Binding-site contacts:
Ligand atom C6 contacts residue ASP228 of chain 1.D at 4.2 Å.
Ligand atom O7 contacts residue ASN313 of chain 1.D at 4.0 Å.
Ligand atom C1 contacts residue THR315 of chain 1.D at 4.3 Å.
Ligand atom C8 contacts residue VAL230 of chain 1.D at 4.4 Å (hydrophobic).
Ligand atom O5 contacts residue LEU316 of chain 1.D at 3.5 Å.
Ligand atom C8 contacts residue LEU319 of chain 1.D at 4.0 Å (hydrophobic).
Ligand atom O6 contacts residue ASP228 of chain 1.D at 3.1 Å (salt-bridge).
Ligand atom C7 contacts residue ASN313 of chain 1.D at 3.8 Å.
Ligand atom C1 contacts residue LEU316 of chain 1.D at 4.3 Å (hydrophobic).
Ligand atom C5 contacts residue ASN313 of chain 1.D at 3.5 Å.
Ligand atom O5 contacts residue ASN313 of chain 1.D at 2.2 Å (h-bond).
Ligand atom C1 contacts residue ASN313 of chain 1.D at 1.4 Å.
Ligand atom C6 contacts residue LEU319 of chain 1.D at 4.1 Å (hydrophobic).
Ligand atom C5 contacts residue LEU316 of chain 1.D at 4.4 Å (hydrophobic).
Ligand atom O6 contacts residue LEU316 of chain 1.D at 4.2 Å.
Ligand atom C2 contacts residue ASN313 of chain 1.D at 2.4 Å.
Ligand atom C6 contacts residue LEU316 of chain 1.D at 3.8 Å (hydrophobic).
Ligand atom N2 contacts residue ASN313 of chain 1.D at 3.0 Å (h-bond).
Ligand atom C8 contacts residue ASP228 of chain 1.D at 4.3 Å.
Ligand atom C4 contacts residue ASN313 of chain 1.D at 4.1 Å.
Ligand atom N2 contacts residue ASP228 of chain 1.D at 4.0 Å.
Ligand atom C3 contacts residue ASN313 of chain 1.D at 3.8 Å.

The protein below binds the small molecule below.
Small molecule (SMILES): CC(=O)N[C@H]1[C@H](O[C@H]2[C@H](O)[C@@H](NC(C)=O)CO[C@@H]2CO)O[C@H](CO)[C@@H](O)[C@@H]1O

Sequence of chain 1.D:
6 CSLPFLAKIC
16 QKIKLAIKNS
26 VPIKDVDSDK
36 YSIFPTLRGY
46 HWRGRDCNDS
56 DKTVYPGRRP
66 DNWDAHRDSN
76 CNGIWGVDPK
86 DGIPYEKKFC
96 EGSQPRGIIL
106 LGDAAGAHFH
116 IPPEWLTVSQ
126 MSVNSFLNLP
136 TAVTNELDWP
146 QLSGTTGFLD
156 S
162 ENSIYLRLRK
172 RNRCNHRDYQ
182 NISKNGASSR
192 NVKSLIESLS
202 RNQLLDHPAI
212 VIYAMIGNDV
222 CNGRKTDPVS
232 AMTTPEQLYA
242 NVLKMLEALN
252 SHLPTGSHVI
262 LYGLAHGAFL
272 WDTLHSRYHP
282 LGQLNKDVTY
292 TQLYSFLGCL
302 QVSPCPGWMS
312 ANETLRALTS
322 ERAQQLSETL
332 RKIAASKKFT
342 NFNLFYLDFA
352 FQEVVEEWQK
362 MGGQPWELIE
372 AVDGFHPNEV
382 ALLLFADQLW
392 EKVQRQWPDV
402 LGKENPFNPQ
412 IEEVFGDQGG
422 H